A small-molecule ligand and the protein it binds are described below.
Small molecule (SMILES): CC(=O)N[C@H]1[C@H](O[C@H]2[C@H](O)[C@@H](NC(C)=O)CO[C@@H]2CO[C@@H]2O[C@@H](C)[C@@H](O)[C@@H](O)[C@@H]2O)O[C@H](CO)[C@@H](O)[C@@H]1O

Sequence of chain 28.A:
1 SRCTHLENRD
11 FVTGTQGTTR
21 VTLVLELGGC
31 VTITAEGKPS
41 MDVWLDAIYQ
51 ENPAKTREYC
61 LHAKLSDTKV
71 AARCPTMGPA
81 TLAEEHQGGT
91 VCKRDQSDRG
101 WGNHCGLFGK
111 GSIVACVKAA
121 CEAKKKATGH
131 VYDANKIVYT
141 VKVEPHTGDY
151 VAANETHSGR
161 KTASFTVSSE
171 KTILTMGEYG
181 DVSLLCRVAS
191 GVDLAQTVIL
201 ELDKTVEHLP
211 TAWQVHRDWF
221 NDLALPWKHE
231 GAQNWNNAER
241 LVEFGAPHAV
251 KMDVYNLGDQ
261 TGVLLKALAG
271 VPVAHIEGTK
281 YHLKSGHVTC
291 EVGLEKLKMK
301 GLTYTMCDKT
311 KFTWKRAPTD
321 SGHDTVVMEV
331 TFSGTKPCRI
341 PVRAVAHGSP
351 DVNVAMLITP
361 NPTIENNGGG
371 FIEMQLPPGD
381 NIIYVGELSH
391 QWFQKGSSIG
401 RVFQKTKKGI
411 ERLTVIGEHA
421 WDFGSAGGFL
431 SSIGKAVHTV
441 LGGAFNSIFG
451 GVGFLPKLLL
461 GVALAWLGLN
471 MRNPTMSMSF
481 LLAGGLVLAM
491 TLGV

Binding-site contacts:
Ligand atom C8 contacts residue HIS104 of chain 28.A at 4.0 Å.
Ligand atom C1 contacts residue ASN154 of chain 28.B at 1.4 Å.
Ligand atom C4 contacts residue ASN154 of chain 28.B at 4.2 Å.
Ligand atom O5 contacts residue HIS104 of chain 28.A at 3.0 Å (h-bond).
Ligand atom C3 contacts residue ASN154 of chain 28.B at 3.8 Å.
Ligand atom N2 contacts residue ASN154 of chain 28.B at 2.9 Å (h-bond).
Ligand atom C5 contacts residue ASN154 of chain 28.B at 3.7 Å.
Ligand atom C8 contacts residue ASN154 of chain 28.B at 3.4 Å.
Ligand atom C4 contacts residue HIS104 of chain 28.A at 4.4 Å.
Ligand atom O5 contacts residue ASN154 of chain 28.B at 2.4 Å (h-bond).
Ligand atom O7 contacts residue ASN154 of chain 28.B at 3.3 Å (h-bond).
Ligand atom C2 contacts residue ASN154 of chain 28.B at 2.4 Å.
Ligand atom C6 contacts residue HIS104 of chain 28.A at 3.2 Å.
Ligand atom C7 contacts residue ASN154 of chain 28.B at 3.3 Å.
Ligand atom C1 contacts residue HIS104 of chain 28.A at 3.2 Å.
Ligand atom C5 contacts residue HIS104 of chain 28.A at 3.1 Å.

Sequence of chain 28.B:
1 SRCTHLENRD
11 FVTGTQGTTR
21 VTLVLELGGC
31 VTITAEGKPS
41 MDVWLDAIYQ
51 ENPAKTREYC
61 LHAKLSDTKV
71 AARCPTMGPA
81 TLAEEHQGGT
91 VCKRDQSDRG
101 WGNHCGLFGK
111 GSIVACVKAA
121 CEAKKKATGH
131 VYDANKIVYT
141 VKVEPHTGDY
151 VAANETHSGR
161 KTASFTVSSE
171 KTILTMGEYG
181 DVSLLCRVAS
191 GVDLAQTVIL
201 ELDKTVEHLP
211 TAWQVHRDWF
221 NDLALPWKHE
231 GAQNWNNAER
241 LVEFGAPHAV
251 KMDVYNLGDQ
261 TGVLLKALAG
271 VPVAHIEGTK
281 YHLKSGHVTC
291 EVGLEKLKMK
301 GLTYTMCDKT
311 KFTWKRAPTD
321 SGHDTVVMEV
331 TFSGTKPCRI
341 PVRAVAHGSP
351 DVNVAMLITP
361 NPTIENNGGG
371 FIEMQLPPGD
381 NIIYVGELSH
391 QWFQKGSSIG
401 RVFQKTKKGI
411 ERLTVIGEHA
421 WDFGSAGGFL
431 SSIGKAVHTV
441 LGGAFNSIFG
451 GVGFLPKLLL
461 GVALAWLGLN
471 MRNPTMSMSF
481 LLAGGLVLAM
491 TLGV